Sequence of chain 2.A:
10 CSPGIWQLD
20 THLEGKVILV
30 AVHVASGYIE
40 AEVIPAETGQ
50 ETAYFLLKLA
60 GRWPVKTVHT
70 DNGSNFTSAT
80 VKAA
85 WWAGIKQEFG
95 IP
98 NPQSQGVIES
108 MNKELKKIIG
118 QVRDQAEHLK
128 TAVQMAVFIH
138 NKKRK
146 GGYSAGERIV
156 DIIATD

Sequence of chain 1.A:
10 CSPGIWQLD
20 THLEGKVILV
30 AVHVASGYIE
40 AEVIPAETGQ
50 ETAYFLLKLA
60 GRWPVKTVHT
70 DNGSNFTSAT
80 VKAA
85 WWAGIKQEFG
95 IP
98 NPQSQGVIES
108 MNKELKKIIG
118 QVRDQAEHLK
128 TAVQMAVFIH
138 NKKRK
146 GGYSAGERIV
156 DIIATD

Binding-site contacts:
Ligand atom C22 contacts residue THR128 of chain 2.A at 3.6 Å.
Ligand atom C02 contacts residue THR79 of chain 1.A at 3.5 Å.
Ligand atom C26 contacts residue GLU124 of chain 2.A at 3.5 Å.
Ligand atom C01 contacts residue THR79 of chain 1.A at 3.6 Å.
Ligand atom C04 contacts residue THR79 of chain 1.A at 4.0 Å.
Ligand atom O28 contacts residue GLU124 of chain 2.A at 2.8 Å (salt-bridge).
Ligand atom O14 contacts residue HIS125 of chain 2.A at 3.6 Å.
Ligand atom C25 contacts residue GLN49 of chain 1.A at 3.8 Å.
Ligand atom C20 contacts residue TRP86 of chain 1.A at 3.5 Å (hydrophobic).
Ligand atom O27 contacts residue THR128 of chain 2.A at 2.6 Å (h-bond).
Ligand atom C11 contacts residue HIS125 of chain 2.A at 3.6 Å.
Ligand atom C21 contacts residue MET132 of chain 2.A at 3.7 Å (hydrophobic).
Ligand atom O14 contacts residue THR128 of chain 2.A at 3.3 Å (h-bond).
Ligand atom C26 contacts residue HIS125 of chain 2.A at 3.8 Å.
Ligand atom C15 contacts residue ALA82 of chain 1.A at 3.8 Å (hydrophobic).
Ligand atom C11 contacts residue GLN49 of chain 1.A at 3.9 Å.
Ligand atom O28 contacts residue ALA123 of chain 2.A at 3.6 Å.
Ligand atom C06 contacts residue THR79 of chain 1.A at 4.1 Å.
Ligand atom C25 contacts residue THR128 of chain 2.A at 3.8 Å.
Ligand atom C18 contacts residue THR128 of chain 2.A at 4.0 Å.
Ligand atom C04 contacts residue ALA82 of chain 1.A at 3.6 Å (hydrophobic).
Ligand atom C03 contacts residue THR79 of chain 1.A at 3.8 Å.
Ligand atom C23 contacts residue GLN49 of chain 1.A at 3.9 Å.
Ligand atom O27 contacts residue ALA123 of chain 2.A at 3.8 Å.
Ligand atom C26 contacts residue ALA123 of chain 2.A at 4.0 Å (hydrophobic).
Ligand atom C20 contacts residue LEU56 of chain 1.A at 3.9 Å (hydrophobic).
Ligand atom C16 contacts residue ALA83 of chain 1.A at 3.8 Å (hydrophobic).
Ligand atom C13 contacts residue THR128 of chain 2.A at 3.6 Å.
Ligand atom C24 contacts residue THR128 of chain 2.A at 3.4 Å.
Ligand atom C05 contacts residue ALA78 of chain 1.A at 3.8 Å (hydrophobic).
Ligand atom C26 contacts residue THR128 of chain 2.A at 3.3 Å.
Ligand atom O27 contacts residue GLU124 of chain 2.A at 3.4 Å (salt-bridge).
Ligand atom C21 contacts residue GLN122 of chain 2.A at 3.7 Å.
Ligand atom C11 contacts residue GLU124 of chain 2.A at 3.7 Å.
Ligand atom C16 contacts residue ALA82 of chain 1.A at 3.9 Å (hydrophobic).
Ligand atom C23 contacts residue THR79 of chain 1.A at 3.9 Å.
Ligand atom C15 contacts residue THR79 of chain 1.A at 3.8 Å.
Ligand atom C05 contacts residue ALA82 of chain 1.A at 4.0 Å (hydrophobic).
Ligand atom O27 contacts residue HIS125 of chain 2.A at 2.9 Å (h-bond).
Ligand atom N07 contacts residue THR79 of chain 1.A at 3.8 Å.

This small molecule binds to this protein.
Small molecule (SMILES): Cc1ccc(-c2c([C@H](OC(C)(C)C)C(=O)O)c(C)nc3ccccc23)cc1C